Sequence of chain 1.B:
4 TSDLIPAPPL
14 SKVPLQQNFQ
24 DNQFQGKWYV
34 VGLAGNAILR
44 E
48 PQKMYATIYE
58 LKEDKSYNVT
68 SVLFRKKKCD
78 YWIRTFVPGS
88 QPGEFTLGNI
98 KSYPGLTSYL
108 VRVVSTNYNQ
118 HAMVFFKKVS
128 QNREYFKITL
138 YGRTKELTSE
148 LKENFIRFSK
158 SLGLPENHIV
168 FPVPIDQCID

A small-molecule ligand and the protein it binds are described below.
Small molecule (SMILES): C[C@H]1CC(O)N[C@H]2CCCCN(O[Fe@@]34Oc5ccccc5C5=N[C@@H](CO5)C(=O)N[C@@H](CCCCN(O3)C(/C=C\CCCCCCC(=O)O)O4)C(=O)O1)C2=O

Binding-site contacts:
Ligand atom C51 contacts residue SER68 of chain 1.B at 3.8 Å.
Ligand atom N35 contacts residue LYS134 of chain 1.B at 3.8 Å.
Ligand atom C55 contacts residue TYR52 of chain 1.B at 3.4 Å (hydrophobic).
Ligand atom O56 contacts residue LYS134 of chain 1.B at 2.9 Å (salt-bridge).
Ligand atom C23 contacts residue TRP79 of chain 1.B at 3.8 Å (hydrophobic).
Ligand atom C42 contacts residue LYS125 of chain 1.B at 3.3 Å.
Ligand atom O56 contacts residue TYR52 of chain 1.B at 2.4 Å (h-bond).
Ligand atom C49 contacts residue TRP79 of chain 1.B at 3.5 Å (hydrophobic).
Ligand atom C7 contacts residue LYS125 of chain 1.B at 3.9 Å.
Ligand atom O57 contacts residue THR54 of chain 1.B at 2.8 Å (h-bond).
Ligand atom C3 contacts residue LYS125 of chain 1.B at 3.8 Å.
Ligand atom C32 contacts residue LEU70 of chain 1.B at 3.5 Å (hydrophobic).
Ligand atom C55 contacts residue TYR138 of chain 1.B at 3.6 Å (hydrophobic).
Ligand atom C48 contacts residue TRP79 of chain 1.B at 3.8 Å (hydrophobic).
Ligand atom C47 contacts residue ARG81 of chain 1.B at 3.6 Å.
Ligand atom O28 contacts residue LEU70 of chain 1.B at 3.2 Å.
Ligand atom C48 contacts residue ARG81 of chain 1.B at 3.1 Å.
Ligand atom C52 contacts residue SER68 of chain 1.B at 3.4 Å.
Ligand atom C54 contacts residue TYR138 of chain 1.B at 3.8 Å (hydrophobic).
Ligand atom C6 contacts residue LYS125 of chain 1.B at 3.8 Å.
Ligand atom C3 contacts residue LYS134 of chain 1.B at 3.7 Å.
Ligand atom C53 contacts residue SER68 of chain 1.B at 3.8 Å.
Ligand atom N43 contacts residue LYS125 of chain 1.B at 3.4 Å (salt-bridge).
Ligand atom O44 contacts residue LYS125 of chain 1.B at 3.1 Å (salt-bridge).
Ligand atom C33 contacts residue TYR52 of chain 1.B at 3.5 Å (hydrophobic).
Ligand atom O57 contacts residue TYR52 of chain 1.B at 3.8 Å.
Ligand atom C5 contacts residue PHE123 of chain 1.B at 3.7 Å (hydrophobic).
Ligand atom O57 contacts residue TYR138 of chain 1.B at 2.8 Å (h-bond).
Ligand atom C55 contacts residue THR54 of chain 1.B at 3.6 Å.
Ligand atom C7 contacts residue TYR132 of chain 1.B at 3.8 Å (hydrophobic).
Ligand atom C8 contacts residue LYS125 of chain 1.B at 3.9 Å.
Ligand atom C55 contacts residue LYS134 of chain 1.B at 3.7 Å.
Ligand atom C6 contacts residue TYR132 of chain 1.B at 3.7 Å (hydrophobic).
Ligand atom C34 contacts residue TYR52 of chain 1.B at 3.0 Å (hydrophobic).
Ligand atom C6 contacts residue PHE133 of chain 1.B at 3.7 Å (hydrophobic).
Ligand atom C5 contacts residue LYS125 of chain 1.B at 3.8 Å.
Ligand atom O36 contacts residue LYS134 of chain 1.B at 2.7 Å (salt-bridge).
Ligand atom C8 contacts residue LYS134 of chain 1.B at 3.8 Å.
Ligand atom C4 contacts residue LYS125 of chain 1.B at 3.9 Å.
Ligand atom O2 contacts residue LYS134 of chain 1.B at 3.2 Å (salt-bridge).